Binding-site contacts:
Ligand atom CH2 contacts residue SER253 of chain 1.A at 4.5 Å.
Ligand atom CE3 contacts residue SER253 of chain 1.A at 3.9 Å.
Ligand atom NE1 contacts residue HEM1 of chain 1.C at 3.3 Å (h-bond).
Ligand atom CE2 contacts residue HEM1 of chain 1.C at 4.2 Å.
Ligand atom CZ3 contacts residue PHE153 of chain 1.A at 4.3 Å (hydrophobic).
Ligand atom CE3 contacts residue GLY252 of chain 1.A at 4.0 Å.
Ligand atom CH2 contacts residue HEM1 of chain 1.C at 4.5 Å.
Ligand atom CZ3 contacts residue GLY252 of chain 1.A at 4.0 Å.
Ligand atom O contacts residue SER225 of chain 1.A at 3.5 Å.
Ligand atom CH2 contacts residue PHE153 of chain 1.A at 4.2 Å (hydrophobic).
Ligand atom CD1 contacts residue HEM1 of chain 1.C at 3.4 Å.
Ligand atom O contacts residue LEU224 of chain 1.A at 4.4 Å.
Ligand atom CE2 contacts residue SER253 of chain 1.A at 4.2 Å.
Ligand atom CH2 contacts residue PHE216 of chain 1.A at 4.0 Å (hydrophobic).
Ligand atom O contacts residue GLY226 of chain 1.A at 2.7 Å (h-bond).
Ligand atom OXT contacts residue GLY251 of chain 1.A at 3.6 Å.
Ligand atom CZ3 contacts residue LEU224 of chain 1.A at 3.9 Å (hydrophobic).
Ligand atom C contacts residue GLY226 of chain 1.A at 3.8 Å.
Ligand atom CB contacts residue LEU224 of chain 1.A at 4.2 Å (hydrophobic).
Ligand atom CZ2 contacts residue HEM1 of chain 1.C at 3.8 Å.
Ligand atom C contacts residue GLY251 of chain 1.A at 3.6 Å.
Ligand atom CA contacts residue GLY251 of chain 1.A at 4.3 Å.
Ligand atom CG contacts residue SER253 of chain 1.A at 4.5 Å.
Ligand atom CZ2 contacts residue PHE216 of chain 1.A at 4.5 Å (hydrophobic).
Ligand atom N contacts residue SER253 of chain 1.A at 4.1 Å.
Ligand atom CB contacts residue SER225 of chain 1.A at 4.4 Å.
Ligand atom CD2 contacts residue SER253 of chain 1.A at 4.1 Å.
Ligand atom CG contacts residue HEM1 of chain 1.C at 4.3 Å.
Ligand atom CD1 contacts residue CMO1 of chain 1.E at 3.2 Å.
Ligand atom N contacts residue GLY251 of chain 1.A at 3.8 Å.
Ligand atom NE1 contacts residue CMO1 of chain 1.E at 3.3 Å.
Ligand atom CG contacts residue CMO1 of chain 1.E at 4.1 Å.
Ligand atom CZ2 contacts residue SER253 of chain 1.A at 4.3 Å.
Ligand atom CE3 contacts residue LEU224 of chain 1.A at 3.9 Å (hydrophobic).
Ligand atom OXT contacts residue GLY226 of chain 1.A at 4.3 Å.
Ligand atom CZ3 contacts residue SER253 of chain 1.A at 4.0 Å.
Ligand atom O contacts residue GLY251 of chain 1.A at 3.6 Å.
Ligand atom CE2 contacts residue CMO1 of chain 1.E at 4.4 Å.
Ligand atom OXT contacts residue ALA250 of chain 1.A at 4.2 Å.
Ligand atom N contacts residue HEM1 of chain 1.C at 3.7 Å.

A small-molecule ligand and the protein it binds are described below.
Small molecule (SMILES): N[C@@H](Cc1c[nH]c2ccccc12)C(=O)O

Sequence of chain 1.A:
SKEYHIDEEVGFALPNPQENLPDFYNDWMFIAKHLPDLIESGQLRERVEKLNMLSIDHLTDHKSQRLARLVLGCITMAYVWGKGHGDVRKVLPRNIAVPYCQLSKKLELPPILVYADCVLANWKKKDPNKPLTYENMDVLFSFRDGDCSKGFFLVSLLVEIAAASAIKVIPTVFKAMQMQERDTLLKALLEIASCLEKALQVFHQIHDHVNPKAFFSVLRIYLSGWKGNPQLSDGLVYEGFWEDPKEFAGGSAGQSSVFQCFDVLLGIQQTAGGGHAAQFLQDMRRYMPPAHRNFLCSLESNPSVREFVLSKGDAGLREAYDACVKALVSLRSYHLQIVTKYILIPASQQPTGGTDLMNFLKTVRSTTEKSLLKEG